A small-molecule ligand and the protein it binds are described below.
Small molecule (SMILES): CC(=O)N[C@H]1[C@H](O[C@H]2[C@H](O)[C@@H](NC(C)=O)CO[C@@H]2CO)O[C@H](CO)[C@@H](O[C@@H]2O[C@H](CO)[C@@H](O)[C@H](O)[C@@H]2O)[C@@H]1O

Binding-site contacts:
Ligand atom O7 contacts residue ASN279 of chain 1.I at 3.4 Å (h-bond).
Ligand atom C5 contacts residue ASN279 of chain 1.I at 3.7 Å.
Ligand atom C1 contacts residue ASN292 of chain 1.I at 3.9 Å.
Ligand atom C3 contacts residue VAL291 of chain 1.I at 4.0 Å (hydrophobic).
Ligand atom C5 contacts residue ASN292 of chain 1.I at 4.3 Å.
Ligand atom O7 contacts residue VAL291 of chain 1.I at 4.0 Å.
Ligand atom O5 contacts residue ASN292 of chain 1.I at 4.4 Å.
Ligand atom C4 contacts residue ASN279 of chain 1.I at 4.2 Å.
Ligand atom C7 contacts residue ASN279 of chain 1.I at 3.5 Å.
Ligand atom C3 contacts residue ASN279 of chain 1.I at 3.8 Å.
Ligand atom N2 contacts residue ASN279 of chain 1.I at 2.8 Å (h-bond).
Ligand atom C8 contacts residue ASN290 of chain 1.I at 3.5 Å.
Ligand atom C7 contacts residue ASN290 of chain 1.I at 4.3 Å.
Ligand atom N2 contacts residue VAL291 of chain 1.I at 2.5 Å (h-bond).
Ligand atom C1 contacts residue ASN279 of chain 1.I at 1.4 Å.
Ligand atom C2 contacts residue ASN279 of chain 1.I at 2.4 Å.
Ligand atom C2 contacts residue VAL291 of chain 1.I at 3.5 Å (hydrophobic).
Ligand atom C1 contacts residue VAL291 of chain 1.I at 3.8 Å (hydrophobic).
Ligand atom O5 contacts residue ASN279 of chain 1.I at 2.4 Å (h-bond).
Ligand atom C8 contacts residue VAL291 of chain 1.I at 3.7 Å (hydrophobic).
Ligand atom O7 contacts residue GLU69 of chain 1.J at 4.3 Å.
Ligand atom C7 contacts residue VAL291 of chain 1.I at 3.2 Å (hydrophobic).

Sequence of chain 1.J:
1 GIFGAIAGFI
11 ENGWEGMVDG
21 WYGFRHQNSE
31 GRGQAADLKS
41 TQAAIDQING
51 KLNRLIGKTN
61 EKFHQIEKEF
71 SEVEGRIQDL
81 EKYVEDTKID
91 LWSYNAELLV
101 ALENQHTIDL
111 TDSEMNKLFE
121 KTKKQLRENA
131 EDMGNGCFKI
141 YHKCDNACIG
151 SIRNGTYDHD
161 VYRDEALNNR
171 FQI

Sequence of chain 1.I:
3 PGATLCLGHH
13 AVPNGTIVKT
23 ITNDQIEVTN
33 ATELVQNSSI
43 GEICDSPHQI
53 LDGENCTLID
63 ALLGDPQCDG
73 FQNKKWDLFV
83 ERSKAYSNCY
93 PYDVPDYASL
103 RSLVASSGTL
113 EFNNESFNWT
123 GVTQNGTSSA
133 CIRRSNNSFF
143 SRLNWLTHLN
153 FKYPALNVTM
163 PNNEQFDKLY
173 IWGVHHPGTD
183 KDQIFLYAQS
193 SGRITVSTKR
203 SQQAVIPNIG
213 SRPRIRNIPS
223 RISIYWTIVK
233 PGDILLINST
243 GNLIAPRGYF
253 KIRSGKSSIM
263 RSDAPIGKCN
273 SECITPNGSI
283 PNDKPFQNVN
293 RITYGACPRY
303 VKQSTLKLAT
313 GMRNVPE